Binding-site contacts:
Ligand atom C7 contacts residue GLN609 of chain 1.B at 4.0 Å.
Ligand atom O3 contacts residue GLN609 of chain 1.B at 3.9 Å.
Ligand atom C5 contacts residue ASN360 of chain 1.B at 3.6 Å.
Ligand atom N2 contacts residue ASN360 of chain 1.B at 2.9 Å (h-bond).
Ligand atom C2 contacts residue ASN360 of chain 1.B at 2.5 Å.
Ligand atom C3 contacts residue ASN360 of chain 1.B at 3.8 Å.
Ligand atom C2 contacts residue GLN609 of chain 1.B at 3.7 Å.
Ligand atom O7 contacts residue ASN360 of chain 1.B at 4.3 Å.
Ligand atom C1 contacts residue ASN360 of chain 1.B at 1.4 Å.
Ligand atom N2 contacts residue GLN609 of chain 1.B at 3.0 Å (h-bond).
Ligand atom C1 contacts residue GLN609 of chain 1.B at 4.2 Å.
Ligand atom C3 contacts residue GLN609 of chain 1.B at 3.5 Å.
Ligand atom C7 contacts residue ASN360 of chain 1.B at 3.4 Å.
Ligand atom O5 contacts residue ASN360 of chain 1.B at 2.4 Å (h-bond).
Ligand atom O7 contacts residue GLN609 of chain 1.B at 4.0 Å.
Ligand atom O7 contacts residue PRO608 of chain 1.B at 4.2 Å.
Ligand atom C8 contacts residue ASN360 of chain 1.B at 3.4 Å.
Ligand atom O7 contacts residue LEU611 of chain 1.B at 4.5 Å.
Ligand atom C4 contacts residue ASN360 of chain 1.B at 4.2 Å.

Sequence of chain 1.B:
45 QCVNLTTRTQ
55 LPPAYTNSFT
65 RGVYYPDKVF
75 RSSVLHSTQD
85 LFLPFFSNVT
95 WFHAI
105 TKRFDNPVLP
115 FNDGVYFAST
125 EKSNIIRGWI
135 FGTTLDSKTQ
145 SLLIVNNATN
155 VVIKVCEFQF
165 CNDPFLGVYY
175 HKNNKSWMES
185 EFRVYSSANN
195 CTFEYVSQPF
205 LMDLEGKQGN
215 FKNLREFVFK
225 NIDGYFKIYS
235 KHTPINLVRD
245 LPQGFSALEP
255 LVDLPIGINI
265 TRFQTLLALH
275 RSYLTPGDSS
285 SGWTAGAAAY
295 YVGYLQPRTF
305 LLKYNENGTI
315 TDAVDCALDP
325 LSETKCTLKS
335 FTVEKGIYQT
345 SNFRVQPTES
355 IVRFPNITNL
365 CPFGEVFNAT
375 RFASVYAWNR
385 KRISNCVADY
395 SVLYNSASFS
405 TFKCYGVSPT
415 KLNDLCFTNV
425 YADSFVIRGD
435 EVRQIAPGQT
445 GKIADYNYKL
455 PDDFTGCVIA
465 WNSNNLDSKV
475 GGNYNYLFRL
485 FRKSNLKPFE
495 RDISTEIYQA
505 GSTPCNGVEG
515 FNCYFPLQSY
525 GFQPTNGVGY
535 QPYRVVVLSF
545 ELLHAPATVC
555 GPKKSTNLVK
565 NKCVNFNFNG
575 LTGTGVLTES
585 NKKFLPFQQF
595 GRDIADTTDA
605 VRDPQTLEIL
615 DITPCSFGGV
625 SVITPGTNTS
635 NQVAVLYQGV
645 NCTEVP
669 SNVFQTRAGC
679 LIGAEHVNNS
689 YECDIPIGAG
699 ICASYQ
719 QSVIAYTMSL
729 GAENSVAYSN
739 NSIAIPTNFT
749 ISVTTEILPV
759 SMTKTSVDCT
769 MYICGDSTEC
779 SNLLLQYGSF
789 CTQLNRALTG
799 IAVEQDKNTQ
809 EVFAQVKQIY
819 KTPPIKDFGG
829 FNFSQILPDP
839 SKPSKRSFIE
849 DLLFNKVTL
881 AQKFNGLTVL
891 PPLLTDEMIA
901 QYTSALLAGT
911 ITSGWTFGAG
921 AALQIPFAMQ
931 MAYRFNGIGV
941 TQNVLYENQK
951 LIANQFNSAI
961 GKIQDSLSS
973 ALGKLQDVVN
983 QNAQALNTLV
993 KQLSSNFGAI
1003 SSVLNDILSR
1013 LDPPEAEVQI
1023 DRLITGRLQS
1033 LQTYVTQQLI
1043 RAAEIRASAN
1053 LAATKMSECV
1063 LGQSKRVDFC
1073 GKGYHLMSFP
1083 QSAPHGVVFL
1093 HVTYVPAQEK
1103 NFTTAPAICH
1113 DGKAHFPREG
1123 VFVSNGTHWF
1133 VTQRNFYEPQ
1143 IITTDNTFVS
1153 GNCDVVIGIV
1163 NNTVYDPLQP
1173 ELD

This protein binds this small molecule.
Small molecule (SMILES): CC(=O)N[C@H]1[C@H](O[C@H]2[C@H](O)[C@@H](NC(C)=O)CO[C@@H]2CO)O[C@H](CO)[C@@H](O)[C@@H]1O